Binding-site contacts:
Ligand atom C5' contacts residue SO41 of chain 1.G at 3.3 Å.
Ligand atom N7 contacts residue ASP97 of chain 1.A at 2.9 Å (salt-bridge).
Ligand atom O5' contacts residue ASP94 of chain 1.A at 2.5 Å (salt-bridge).
Ligand atom N1 contacts residue TRP142 of chain 1.A at 3.4 Å.
Ligand atom O5' contacts residue ASP93 of chain 1.A at 3.8 Å.
Ligand atom C6 contacts residue LYS125 of chain 1.A at 3.7 Å.
Ligand atom C8 contacts residue TRP142 of chain 1.A at 3.7 Å (hydrophobic).
Ligand atom C5 contacts residue TRP142 of chain 1.A at 3.4 Å (hydrophobic).
Ligand atom C6 contacts residue TRP142 of chain 1.A at 3.5 Å (hydrophobic).
Ligand atom C6 contacts residue ILE143 of chain 1.A at 3.7 Å (hydrophobic).
Ligand atom C5' contacts residue ASP94 of chain 1.A at 3.5 Å.
Ligand atom C2 contacts residue ASP148 of chain 1.A at 3.7 Å.
Ligand atom O3' contacts residue PG41 of chain 1.I at 2.7 Å (h-bond).
Ligand atom N9 contacts residue VAL95 of chain 1.A at 3.8 Å.
Ligand atom C5 contacts residue VAL95 of chain 1.A at 3.6 Å (hydrophobic).
Ligand atom O3' contacts residue SO41 of chain 1.G at 3.5 Å (h-bond).
Ligand atom O2 contacts residue PHE145 of chain 1.A at 3.9 Å.
Ligand atom C2' contacts residue PG41 of chain 1.I at 3.6 Å.
Ligand atom N7 contacts residue LYS125 of chain 1.A at 3.6 Å (salt-bridge).
Ligand atom O5' contacts residue SO41 of chain 1.G at 3.8 Å.
Ligand atom O4' contacts residue PO41 of chain 1.F at 3.8 Å.
Ligand atom O4' contacts residue VAL95 of chain 1.A at 3.8 Å.
Ligand atom O2 contacts residue ASP148 of chain 1.A at 2.6 Å (salt-bridge).
Ligand atom N3 contacts residue TRP142 of chain 1.A at 3.5 Å.
Ligand atom C4 contacts residue TRP142 of chain 1.A at 3.4 Å (hydrophobic).
Ligand atom O2 contacts residue TRP142 of chain 1.A at 3.7 Å.
Ligand atom C3' contacts residue PG41 of chain 1.I at 3.3 Å.
Ligand atom C2 contacts residue ILE143 of chain 1.A at 3.2 Å (hydrophobic).
Ligand atom O6 contacts residue LYS125 of chain 1.A at 2.7 Å (salt-bridge).
Ligand atom N7 contacts residue VAL95 of chain 1.A at 3.8 Å.
Ligand atom N1 contacts residue ILE143 of chain 1.A at 2.7 Å (h-bond).
Ligand atom O2 contacts residue PG41 of chain 1.I at 3.5 Å.
Ligand atom O6 contacts residue ILE143 of chain 1.A at 2.8 Å (h-bond).
Ligand atom N9 contacts residue TRP142 of chain 1.A at 3.7 Å.
Ligand atom O6 contacts residue TRP142 of chain 1.A at 3.5 Å.
Ligand atom C2 contacts residue TRP142 of chain 1.A at 3.6 Å (hydrophobic).
Ligand atom O2 contacts residue ILE143 of chain 1.A at 2.8 Å (h-bond).
Ligand atom C4 contacts residue VAL95 of chain 1.A at 3.6 Å (hydrophobic).
Ligand atom C8 contacts residue ASP97 of chain 1.A at 3.3 Å.
Ligand atom N7 contacts residue TRP142 of chain 1.A at 3.5 Å.

Sequence of chain 1.A:
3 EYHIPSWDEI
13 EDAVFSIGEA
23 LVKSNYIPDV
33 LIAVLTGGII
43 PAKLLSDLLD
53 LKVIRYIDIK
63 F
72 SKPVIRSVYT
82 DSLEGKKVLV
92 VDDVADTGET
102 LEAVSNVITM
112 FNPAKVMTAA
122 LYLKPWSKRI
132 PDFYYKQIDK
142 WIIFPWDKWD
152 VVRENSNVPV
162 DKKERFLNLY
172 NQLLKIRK

A small-molecule ligand and the protein it binds are described below.
Small molecule (SMILES): O=c1[nH]c(=O)c2ncn([C@@H]3O[C@H](CO)[C@@H](O)[C@H]3O)c2[nH]1